Sequence of chain 1.B:
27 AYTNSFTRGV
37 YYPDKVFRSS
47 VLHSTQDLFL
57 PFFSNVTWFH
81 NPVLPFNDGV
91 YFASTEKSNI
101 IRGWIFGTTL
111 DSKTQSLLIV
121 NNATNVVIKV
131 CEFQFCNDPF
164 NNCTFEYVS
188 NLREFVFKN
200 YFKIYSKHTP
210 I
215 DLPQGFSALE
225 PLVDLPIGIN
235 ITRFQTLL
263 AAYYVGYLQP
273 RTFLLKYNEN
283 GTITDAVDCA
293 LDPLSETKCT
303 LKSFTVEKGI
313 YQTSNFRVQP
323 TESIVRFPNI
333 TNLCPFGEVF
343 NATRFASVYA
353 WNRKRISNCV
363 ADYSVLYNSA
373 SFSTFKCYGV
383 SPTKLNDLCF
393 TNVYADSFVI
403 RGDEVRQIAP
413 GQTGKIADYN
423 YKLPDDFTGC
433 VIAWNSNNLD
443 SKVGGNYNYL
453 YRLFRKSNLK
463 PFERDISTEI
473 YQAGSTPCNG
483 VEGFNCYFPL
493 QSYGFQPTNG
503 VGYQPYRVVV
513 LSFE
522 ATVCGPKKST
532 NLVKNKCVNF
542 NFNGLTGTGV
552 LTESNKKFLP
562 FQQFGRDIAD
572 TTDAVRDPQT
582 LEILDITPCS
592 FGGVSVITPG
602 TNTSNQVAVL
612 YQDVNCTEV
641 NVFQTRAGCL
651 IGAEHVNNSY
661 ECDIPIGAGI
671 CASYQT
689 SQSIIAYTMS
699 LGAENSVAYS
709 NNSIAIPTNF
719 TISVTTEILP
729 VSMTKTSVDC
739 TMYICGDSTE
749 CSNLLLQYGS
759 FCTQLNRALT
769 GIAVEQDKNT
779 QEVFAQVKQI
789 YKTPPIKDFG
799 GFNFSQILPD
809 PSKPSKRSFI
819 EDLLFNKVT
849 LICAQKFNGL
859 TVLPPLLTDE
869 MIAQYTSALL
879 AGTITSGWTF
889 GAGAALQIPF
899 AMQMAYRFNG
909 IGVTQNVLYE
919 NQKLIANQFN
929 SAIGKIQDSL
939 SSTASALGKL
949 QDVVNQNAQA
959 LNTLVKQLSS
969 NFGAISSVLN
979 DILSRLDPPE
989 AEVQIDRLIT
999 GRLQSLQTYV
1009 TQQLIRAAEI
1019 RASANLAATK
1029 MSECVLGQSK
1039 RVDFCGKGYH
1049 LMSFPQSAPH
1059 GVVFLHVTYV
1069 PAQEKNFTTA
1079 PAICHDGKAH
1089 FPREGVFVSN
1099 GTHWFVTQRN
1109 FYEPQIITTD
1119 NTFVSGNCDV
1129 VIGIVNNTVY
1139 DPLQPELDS

Binding-site contacts:
Ligand atom N2 contacts residue HIS1101 of chain 1.B at 4.5 Å.
Ligand atom C8 contacts residue HIS1101 of chain 1.B at 3.7 Å.
Ligand atom C3 contacts residue ASN1098 of chain 1.B at 3.8 Å.
Ligand atom O4 contacts residue HIS1101 of chain 1.B at 3.5 Å.
Ligand atom N2 contacts residue ASN1098 of chain 1.B at 2.9 Å (h-bond).
Ligand atom C4 contacts residue HIS1101 of chain 1.B at 3.9 Å.
Ligand atom C2 contacts residue HIS1101 of chain 1.B at 4.2 Å.
Ligand atom O6 contacts residue PHE1103 of chain 1.B at 4.3 Å.
Ligand atom O3 contacts residue HIS1101 of chain 1.B at 4.4 Å.
Ligand atom C2 contacts residue ASN1098 of chain 1.B at 2.5 Å.
Ligand atom C7 contacts residue ASN1098 of chain 1.B at 3.3 Å.
Ligand atom C7 contacts residue HIS1101 of chain 1.B at 3.4 Å.
Ligand atom O7 contacts residue ASN1098 of chain 1.B at 3.3 Å (h-bond).
Ligand atom C4 contacts residue ASN1098 of chain 1.B at 4.2 Å.
Ligand atom C3 contacts residue HIS1101 of chain 1.B at 3.6 Å.
Ligand atom C1 contacts residue HIS1101 of chain 1.B at 3.8 Å.
Ligand atom C5 contacts residue ASN1098 of chain 1.B at 3.7 Å.
Ligand atom O7 contacts residue HIS1101 of chain 1.B at 2.6 Å (h-bond).
Ligand atom O5 contacts residue HIS1101 of chain 1.B at 4.1 Å.
Ligand atom C1 contacts residue PHE1103 of chain 1.B at 4.3 Å (hydrophobic).
Ligand atom C1 contacts residue ASN1098 of chain 1.B at 1.4 Å.
Ligand atom O5 contacts residue ASN1098 of chain 1.B at 2.4 Å (h-bond).
Ligand atom N2 contacts residue THR1100 of chain 1.B at 4.5 Å.
Ligand atom C6 contacts residue PHE1103 of chain 1.B at 3.4 Å (hydrophobic).
Ligand atom C8 contacts residue THR1100 of chain 1.B at 4.5 Å.
Ligand atom C5 contacts residue PHE1103 of chain 1.B at 3.8 Å (hydrophobic).
Ligand atom C5 contacts residue HIS1101 of chain 1.B at 3.5 Å.
Ligand atom C8 contacts residue ASN1098 of chain 1.B at 3.5 Å.
Ligand atom O5 contacts residue PHE1103 of chain 1.B at 3.5 Å.

A small-molecule ligand and the protein it binds are described below.
Small molecule (SMILES): CC(=O)N[C@H]1[C@H](O[C@H]2[C@H](O)[C@@H](NC(C)=O)CO[C@@H]2CO)O[C@H](CO)[C@@H](O)[C@@H]1O